Binding-site contacts:
Ligand atom O2 contacts residue NAG1 of chain 1.R at 4.3 Å.
Ligand atom C2 contacts residue NAG1 of chain 1.R at 3.1 Å.
Ligand atom C5 contacts residue NAG1 of chain 1.R at 3.5 Å.
Ligand atom C3 contacts residue NAG1 of chain 1.R at 3.8 Å.
Ligand atom O3 contacts residue NAG1 of chain 1.R at 3.6 Å (h-bond).
Ligand atom C4 contacts residue NAG1 of chain 1.R at 4.1 Å.
Ligand atom C6 contacts residue NAG1 of chain 1.R at 4.4 Å.
Ligand atom C1 contacts residue NAG1 of chain 1.R at 2.0 Å.
Ligand atom O5 contacts residue NAG1 of chain 1.R at 2.1 Å (h-bond).

The protein below binds the small molecule below.
Small molecule (SMILES): C[C@@H]1O[C@@H](O)[C@@H](O)[C@H](O)[C@@H]1O